Binding-site contacts:
Ligand atom C1 contacts residue ILE29 of chain 1.B at 3.8 Å (hydrophobic).
Ligand atom CE contacts residue TYR61 of chain 1.B at 3.8 Å (hydrophobic).
Ligand atom CE1 contacts residue ILE93 of chain 1.B at 3.8 Å (hydrophobic).
Ligand atom CD contacts residue TYR63 of chain 1.B at 3.5 Å (hydrophobic).
Ligand atom C2 contacts residue ILE29 of chain 1.B at 3.5 Å (hydrophobic).
Ligand atom C4 contacts residue ALA53 of chain 1.C at 3.4 Å (hydrophobic).
Ligand atom CD contacts residue PHE113 of chain 1.B at 3.6 Å (hydrophobic).
Ligand atom C3 contacts residue LEU49 of chain 1.C at 3.9 Å (hydrophobic).
Ligand atom CB contacts residue TYR61 of chain 1.B at 3.6 Å (hydrophobic).
Ligand atom CE2 contacts residue THR80 of chain 1.C at 3.6 Å.
Ligand atom O contacts residue TYR61 of chain 1.B at 3.8 Å.
Ligand atom CD2 contacts residue HIS83 of chain 1.C at 3.7 Å.
Ligand atom CE contacts residue ASP27 of chain 1.B at 3.3 Å.
Ligand atom C contacts residue LEU49 of chain 1.C at 3.7 Å (hydrophobic).
Ligand atom CD1 contacts residue TYR63 of chain 1.B at 3.7 Å (hydrophobic).
Ligand atom CA contacts residue TYR61 of chain 1.B at 3.4 Å (hydrophobic).
Ligand atom CE1 contacts residue TYR63 of chain 1.B at 3.8 Å (hydrophobic).
Ligand atom CB contacts residue GLN89 of chain 1.B at 3.1 Å.
Ligand atom C2 contacts residue LEU49 of chain 1.C at 3.5 Å (hydrophobic).
Ligand atom O contacts residue GLN52 of chain 1.C at 3.8 Å.
Ligand atom N contacts residue TYR63 of chain 1.B at 2.9 Å (h-bond).
Ligand atom C contacts residue TYR63 of chain 1.B at 3.5 Å (hydrophobic).
Ligand atom CB contacts residue ILE91 of chain 1.B at 3.5 Å (hydrophobic).
Ligand atom C contacts residue TYR61 of chain 1.B at 3.5 Å (hydrophobic).
Ligand atom CE contacts residue ILE29 of chain 1.B at 3.7 Å (hydrophobic).
Ligand atom C5 contacts residue ALA53 of chain 1.C at 3.8 Å (hydrophobic).
Ligand atom O contacts residue TYR63 of chain 1.B at 2.5 Å (h-bond).
Ligand atom CE1 contacts residue LEU49 of chain 1.C at 3.7 Å (hydrophobic).
Ligand atom CZ contacts residue THR80 of chain 1.C at 3.6 Å.
Ligand atom CB contacts residue MET190 of chain 1.B at 3.7 Å (hydrophobic).
Ligand atom N contacts residue TYR63 of chain 1.B at 3.1 Å (h-bond).
Ligand atom CZ contacts residue ILE93 of chain 1.B at 3.9 Å (hydrophobic).
Ligand atom CA contacts residue GLN89 of chain 1.B at 3.6 Å.
Ligand atom CB contacts residue TYR61 of chain 1.B at 3.7 Å (hydrophobic).
Ligand atom C4 contacts residue ASP27 of chain 1.B at 3.6 Å.
Ligand atom O contacts residue GLN89 of chain 1.B at 3.5 Å (h-bond).
Ligand atom O contacts residue TYR61 of chain 1.B at 3.8 Å.
Ligand atom O contacts residue LEU49 of chain 1.C at 3.6 Å.
Ligand atom CZ contacts residue LEU49 of chain 1.C at 3.9 Å (hydrophobic).
Ligand atom C contacts residue TYR63 of chain 1.B at 3.5 Å (hydrophobic).

Sequence of chain 1.B:
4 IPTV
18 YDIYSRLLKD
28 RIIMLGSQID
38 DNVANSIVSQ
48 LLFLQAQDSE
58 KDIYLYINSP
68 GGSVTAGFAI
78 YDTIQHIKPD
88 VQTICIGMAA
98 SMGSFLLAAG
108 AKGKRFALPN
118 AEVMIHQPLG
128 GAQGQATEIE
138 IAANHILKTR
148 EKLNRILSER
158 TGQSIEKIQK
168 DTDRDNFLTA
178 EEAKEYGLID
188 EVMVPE

A protein and the small-molecule ligand that binds it are described below.
Small molecule (SMILES): C[C@@H]1C[C@H]2C(=O)OC[C@H](NC(=O)[C@H](Cc3ccccc3)NC(=O)Nc3ccccc3)C(=O)N3CCC[C@H]3C(=O)N3CCCC[C@H]3C(=O)N[C@@H](C)C(=O)N2C1

Sequence of chain 1.C:
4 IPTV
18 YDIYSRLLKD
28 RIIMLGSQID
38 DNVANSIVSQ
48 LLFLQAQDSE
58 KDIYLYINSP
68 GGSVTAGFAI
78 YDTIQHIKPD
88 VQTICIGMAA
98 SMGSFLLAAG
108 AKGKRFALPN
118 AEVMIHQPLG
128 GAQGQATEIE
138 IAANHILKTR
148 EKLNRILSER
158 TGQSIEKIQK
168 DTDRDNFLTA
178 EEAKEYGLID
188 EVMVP